Binding-site contacts:
Ligand atom OP1 contacts residue LYS71 of chain 1.A at 3.7 Å.
Ligand atom OP1 contacts residue GLY63 of chain 1.A at 2.7 Å (h-bond).
Ligand atom O4' contacts residue TYR38 of chain 1.A at 3.9 Å.
Ligand atom O5' contacts residue LYS71 of chain 1.A at 3.5 Å (salt-bridge).
Ligand atom OP1 contacts residue LYS66 of chain 1.A at 3.7 Å.
Ligand atom C5' contacts residue GLY63 of chain 1.A at 3.3 Å.
Ligand atom P contacts residue NA1 of chain 1.I at 3.6 Å.
Ligand atom C5' contacts residue GLY65 of chain 1.A at 3.6 Å.
Ligand atom O6 contacts residue TRP33 of chain 1.A at 3.5 Å.
Ligand atom C4' contacts residue GLY63 of chain 1.A at 3.3 Å.
Ligand atom P contacts residue TYR38 of chain 1.A at 3.6 Å.
Ligand atom C8 contacts residue ARG34 of chain 1.A at 3.3 Å.
Ligand atom N9 contacts residue ARG34 of chain 1.A at 3.8 Å.
Ligand atom O3' contacts residue ILE64 of chain 1.A at 3.8 Å.
Ligand atom OP1 contacts residue MET68 of chain 1.A at 3.0 Å (h-bond).
Ligand atom OP1 contacts residue TYR38 of chain 1.A at 2.7 Å (h-bond).
Ligand atom N3 contacts residue TRP33 of chain 1.A at 3.4 Å (h-bond).
Ligand atom OP2 contacts residue ARG34 of chain 1.A at 3.1 Å (salt-bridge).
Ligand atom O4' contacts residue ARG34 of chain 1.A at 3.5 Å.
Ligand atom C4 contacts residue TRP33 of chain 1.A at 3.6 Å (hydrophobic).
Ligand atom OP2 contacts residue ARG67 of chain 1.A at 3.8 Å.
Ligand atom OP1 contacts residue TYR26 of chain 1.A at 2.7 Å (h-bond).
Ligand atom OP2 contacts residue GLY65 of chain 1.A at 3.5 Å.
Ligand atom OP1 contacts residue PRO62 of chain 1.A at 3.4 Å.
Ligand atom N1 contacts residue TRP33 of chain 1.A at 3.9 Å.
Ligand atom P contacts residue LYS71 of chain 1.A at 3.4 Å.
Ligand atom OP3 contacts residue LYS71 of chain 1.A at 2.5 Å (salt-bridge).
Ligand atom O3' contacts residue MET68 of chain 1.A at 3.9 Å.
Ligand atom N3 contacts residue GLY37 of chain 1.A at 3.7 Å.
Ligand atom O3' contacts residue GLY63 of chain 1.A at 3.4 Å.
Ligand atom N7 contacts residue ARG34 of chain 1.A at 3.9 Å.
Ligand atom O5' contacts residue TYR38 of chain 1.A at 3.4 Å (h-bond).
Ligand atom C6 contacts residue TRP33 of chain 1.A at 3.6 Å (hydrophobic).
Ligand atom OP1 contacts residue NA1 of chain 1.I at 2.9 Å (h-bond).
Ligand atom C2 contacts residue TRP33 of chain 1.A at 3.5 Å (hydrophobic).
Ligand atom P contacts residue GLY63 of chain 1.A at 3.7 Å.
Ligand atom OP1 contacts residue ARG67 of chain 1.A at 3.6 Å (salt-bridge).
Ligand atom OP1 contacts residue GLY65 of chain 1.A at 2.9 Å (h-bond).
Ligand atom OP2 contacts residue NA1 of chain 1.I at 3.4 Å (h-bond).
Ligand atom OP2 contacts residue ILE64 of chain 1.A at 3.5 Å (h-bond).

The protein below binds the small molecule below.
Small molecule (SMILES): Nc1ccn([C@H]2C[C@H](O[P](=O)(O)OC[C@H]3O[C@@H](n4ccc(N)nc4=O)C[C@@H]3O[P](=O)(O)OC[C@H]3O[C@@H](n4cnc5c(=O)nc(N)[nH]c54)C[C@@H]3O)[C@@H](CO[P](=O)(O)O[C@H]3C[C@H](n4cnc5c(=O)nc(N)[nH]c54)O[C@@H]3COP(=O)(O)O)O2)c(=O)n1

Sequence of chain 1.A:
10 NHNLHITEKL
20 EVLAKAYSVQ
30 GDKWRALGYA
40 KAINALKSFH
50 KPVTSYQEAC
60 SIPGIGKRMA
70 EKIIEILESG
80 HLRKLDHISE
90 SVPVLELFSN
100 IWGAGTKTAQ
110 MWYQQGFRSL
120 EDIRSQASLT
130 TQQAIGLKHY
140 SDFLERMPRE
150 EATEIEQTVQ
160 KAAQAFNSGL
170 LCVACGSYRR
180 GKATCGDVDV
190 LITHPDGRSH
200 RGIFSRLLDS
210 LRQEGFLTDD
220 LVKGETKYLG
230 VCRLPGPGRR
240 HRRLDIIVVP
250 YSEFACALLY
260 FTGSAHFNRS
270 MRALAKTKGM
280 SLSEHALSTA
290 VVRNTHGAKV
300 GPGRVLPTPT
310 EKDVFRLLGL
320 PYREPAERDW